Binding-site contacts:
Ligand atom CMD contacts residue ASP53 of chain 1.B at 3.6 Å.
Ligand atom CMB contacts residue ALA145 of chain 1.B at 3.7 Å (hydrophobic).
Ligand atom CHA contacts residue ASP53 of chain 1.B at 3.7 Å.
Ligand atom OA contacts residue LYS148 of chain 1.B at 3.0 Å (salt-bridge).
Ligand atom CAB contacts residue SER139 of chain 1.B at 3.3 Å.
Ligand atom NB contacts residue ASP53 of chain 1.B at 2.9 Å (salt-bridge).
Ligand atom C4B contacts residue THR136 of chain 1.B at 3.4 Å.
Ligand atom C4D contacts residue CYS60 of chain 1.B at 3.4 Å (hydrophobic).
Ligand atom CBD contacts residue MET61 of chain 1.A at 3.5 Å (hydrophobic).
Ligand atom O2B contacts residue THR144 of chain 1.B at 3.6 Å.
Ligand atom NC contacts residue ASP53 of chain 1.B at 2.8 Å (salt-bridge).
Ligand atom O2C contacts residue ARG128 of chain 1.B at 3.1 Å (salt-bridge).
Ligand atom O2B contacts residue SER139 of chain 1.B at 2.5 Å (h-bond).
Ligand atom OA contacts residue GLN146 of chain 1.B at 3.6 Å.
Ligand atom CAD contacts residue TYR60 of chain 1.A at 3.4 Å (hydrophobic).
Ligand atom CAB contacts residue ALA135 of chain 1.B at 3.6 Å (hydrophobic).
Ligand atom C3B contacts residue THR136 of chain 1.B at 3.6 Å.
Ligand atom C1B contacts residue THR136 of chain 1.B at 3.6 Å.
Ligand atom C3D contacts residue CYS60 of chain 1.B at 2.7 Å (hydrophobic).
Ligand atom CMA contacts residue LYS148 of chain 1.B at 3.7 Å.
Ligand atom CMC contacts residue ARG128 of chain 1.B at 3.6 Å.
Ligand atom CAA contacts residue CYS49 of chain 1.B at 2.7 Å (hydrophobic).
Ligand atom CBD contacts residue TYR60 of chain 1.A at 3.5 Å (hydrophobic).
Ligand atom OD contacts residue CYS60 of chain 1.B at 3.4 Å (h-bond).
Ligand atom CBB contacts residue SER139 of chain 1.B at 3.4 Å.
Ligand atom CBD contacts residue CYS60 of chain 1.B at 2.8 Å (hydrophobic).
Ligand atom CMA contacts residue GLN147 of chain 1.B at 3.5 Å.
Ligand atom CAD contacts residue CYS60 of chain 1.B at 1.8 Å (hydrophobic).
Ligand atom CGB contacts residue SER139 of chain 1.B at 3.4 Å.
Ligand atom OA contacts residue ALA145 of chain 1.B at 3.6 Å.
Ligand atom OA contacts residue GLN147 of chain 1.B at 2.9 Å (h-bond).
Ligand atom CMD contacts residue GLY57 of chain 1.B at 3.5 Å.
Ligand atom C4C contacts residue ASP53 of chain 1.B at 3.6 Å.
Ligand atom NB contacts residue THR136 of chain 1.B at 3.5 Å (h-bond).
Ligand atom CHC contacts residue ASP53 of chain 1.B at 3.7 Å.
Ligand atom CMC contacts residue GLU61 of chain 1.B at 3.3 Å.
Ligand atom CBA contacts residue CYS49 of chain 1.B at 1.8 Å (hydrophobic).
Ligand atom CMB contacts residue SER139 of chain 1.B at 3.7 Å.
Ligand atom C3A contacts residue CYS49 of chain 1.B at 3.2 Å (hydrophobic).
Ligand atom C2B contacts residue THR136 of chain 1.B at 3.6 Å.

A small-molecule ligand and the protein it binds are described below.
Small molecule (SMILES): C=CC1=C(C)[C@@H](CC2=N/C(=C\c3[nH]c(/C=C4\NC(=O)C(C)=C4C=C)c(C)c3CCC(=O)O)C(CCC(=O)O)=C2C)NC1=O

Sequence of chain 1.A:
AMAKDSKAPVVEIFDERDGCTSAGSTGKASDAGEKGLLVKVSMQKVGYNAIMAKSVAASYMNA

Sequence of chain 1.B:
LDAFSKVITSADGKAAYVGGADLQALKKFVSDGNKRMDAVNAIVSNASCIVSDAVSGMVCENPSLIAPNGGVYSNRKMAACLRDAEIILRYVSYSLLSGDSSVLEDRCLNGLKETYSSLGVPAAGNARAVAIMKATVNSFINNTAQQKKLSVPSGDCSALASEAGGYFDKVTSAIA